Binding-site contacts:
Ligand atom C5 contacts residue HIS1101 of chain 1.B at 3.5 Å.
Ligand atom C8 contacts residue ASN1098 of chain 1.B at 3.6 Å.
Ligand atom C3 contacts residue ASN1098 of chain 1.B at 3.8 Å.
Ligand atom O7 contacts residue HIS1101 of chain 1.B at 3.3 Å.
Ligand atom O5 contacts residue HIS1101 of chain 1.B at 4.4 Å.
Ligand atom C8 contacts residue THR1100 of chain 1.B at 4.2 Å.
Ligand atom C4 contacts residue HIS1101 of chain 1.B at 3.8 Å.
Ligand atom O5 contacts residue ASN1098 of chain 1.B at 2.4 Å (h-bond).
Ligand atom C7 contacts residue ASN1098 of chain 1.B at 3.3 Å.
Ligand atom C5 contacts residue ASN1098 of chain 1.B at 3.7 Å.
Ligand atom C2 contacts residue THR1100 of chain 1.B at 3.8 Å.
Ligand atom O7 contacts residue ASN1098 of chain 1.B at 3.3 Å (h-bond).
Ligand atom C1 contacts residue ASN1098 of chain 1.B at 1.4 Å.
Ligand atom C8 contacts residue HIS1101 of chain 1.B at 4.3 Å.
Ligand atom N2 contacts residue ASN1098 of chain 1.B at 2.9 Å (h-bond).
Ligand atom C2 contacts residue ASN1098 of chain 1.B at 2.5 Å.
Ligand atom C1 contacts residue HIS1101 of chain 1.B at 4.4 Å.
Ligand atom C3 contacts residue HIS1101 of chain 1.B at 3.9 Å.
Ligand atom O5 contacts residue PHE1103 of chain 1.B at 3.9 Å.
Ligand atom C1 contacts residue THR1100 of chain 1.B at 4.0 Å.
Ligand atom O6 contacts residue PHE1103 of chain 1.B at 4.4 Å.
Ligand atom C3 contacts residue THR1100 of chain 1.B at 3.8 Å.
Ligand atom C6 contacts residue PHE1103 of chain 1.B at 3.6 Å (hydrophobic).
Ligand atom C5 contacts residue PHE1103 of chain 1.B at 3.9 Å (hydrophobic).
Ligand atom C4 contacts residue ASN1098 of chain 1.B at 4.2 Å.
Ligand atom C7 contacts residue THR1100 of chain 1.B at 4.1 Å.
Ligand atom C6 contacts residue HIS1101 of chain 1.B at 4.3 Å.
Ligand atom O3 contacts residue THR1100 of chain 1.B at 4.3 Å.
Ligand atom N2 contacts residue THR1100 of chain 1.B at 3.1 Å (h-bond).
Ligand atom C7 contacts residue HIS1101 of chain 1.B at 3.8 Å.
Ligand atom O4 contacts residue HIS1101 of chain 1.B at 3.5 Å (h-bond).
Ligand atom C1 contacts residue PHE1103 of chain 1.B at 4.4 Å (hydrophobic).

This protein binds this small molecule.
Small molecule (SMILES): CC(=O)N[C@H]1[C@H](O[C@H]2[C@H](O)[C@@H](NC(C)=O)CO[C@@H]2CO)O[C@H](CO)[C@@H](O)[C@@H]1O

Sequence of chain 1.B:
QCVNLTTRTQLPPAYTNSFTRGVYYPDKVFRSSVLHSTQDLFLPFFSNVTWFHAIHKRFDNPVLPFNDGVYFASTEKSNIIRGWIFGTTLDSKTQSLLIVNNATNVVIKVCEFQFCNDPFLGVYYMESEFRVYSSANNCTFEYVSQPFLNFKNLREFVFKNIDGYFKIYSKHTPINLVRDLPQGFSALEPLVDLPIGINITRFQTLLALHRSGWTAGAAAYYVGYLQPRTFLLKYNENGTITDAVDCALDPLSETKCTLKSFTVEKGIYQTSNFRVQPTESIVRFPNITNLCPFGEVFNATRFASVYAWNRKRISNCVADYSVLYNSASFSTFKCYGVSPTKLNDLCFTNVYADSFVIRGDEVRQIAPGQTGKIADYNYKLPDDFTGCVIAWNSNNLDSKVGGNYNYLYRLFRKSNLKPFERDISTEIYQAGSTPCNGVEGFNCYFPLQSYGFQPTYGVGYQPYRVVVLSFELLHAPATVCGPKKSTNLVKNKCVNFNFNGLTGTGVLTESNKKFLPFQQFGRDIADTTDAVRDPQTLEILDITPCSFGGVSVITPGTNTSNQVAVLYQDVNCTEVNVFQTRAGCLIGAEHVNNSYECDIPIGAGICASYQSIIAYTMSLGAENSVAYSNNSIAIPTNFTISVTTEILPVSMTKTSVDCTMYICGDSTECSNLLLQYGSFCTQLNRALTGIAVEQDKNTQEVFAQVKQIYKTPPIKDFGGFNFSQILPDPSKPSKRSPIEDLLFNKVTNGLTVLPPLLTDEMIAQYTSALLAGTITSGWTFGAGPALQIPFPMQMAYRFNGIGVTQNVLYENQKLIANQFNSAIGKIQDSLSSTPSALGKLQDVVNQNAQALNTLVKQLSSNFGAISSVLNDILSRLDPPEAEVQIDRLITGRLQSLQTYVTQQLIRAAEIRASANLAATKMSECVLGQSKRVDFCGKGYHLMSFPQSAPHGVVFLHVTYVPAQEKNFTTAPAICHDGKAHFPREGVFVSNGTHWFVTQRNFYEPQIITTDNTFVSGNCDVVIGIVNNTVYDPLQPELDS